Binding-site contacts:
Ligand atom O1P contacts residue ASP121 of chain 1.B at 3.8 Å.
Ligand atom O2P contacts residue SER124 of chain 1.B at 3.7 Å.
Ligand atom O5P contacts residue TYR215 of chain 1.B at 2.9 Å (h-bond).
Ligand atom O6P contacts residue ASN212 of chain 1.B at 3.2 Å (h-bond).
Ligand atom O3 contacts residue ASP121 of chain 1.B at 2.9 Å (salt-bridge).
Ligand atom O3 contacts residue MET248 of chain 1.B at 2.8 Å (h-bond).
Ligand atom O4P contacts residue ASN212 of chain 1.B at 3.8 Å.
Ligand atom O3 contacts residue GLY246 of chain 1.B at 3.9 Å.
Ligand atom P2 contacts residue TYR244 of chain 1.B at 3.7 Å.
Ligand atom O6P contacts residue TYR244 of chain 1.B at 2.4 Å (h-bond).
Ligand atom C1 contacts residue ASP121 of chain 1.B at 3.7 Å.
Ligand atom O6P contacts residue ARG243 of chain 1.A at 3.8 Å.
Ligand atom O4 contacts residue MET248 of chain 1.B at 3.4 Å (h-bond).
Ligand atom C5 contacts residue LYS274 of chain 1.B at 3.7 Å.
Ligand atom P2 contacts residue LYS274 of chain 1.B at 3.9 Å.
Ligand atom C4 contacts residue MET248 of chain 1.B at 3.6 Å (hydrophobic).
Ligand atom O4P contacts residue ARG243 of chain 1.A at 2.8 Å (salt-bridge).
Ligand atom O3P contacts residue GLU97 of chain 1.B at 3.9 Å.
Ligand atom P1 contacts residue TL1 of chain 1.H at 3.9 Å.
Ligand atom C4 contacts residue GLY246 of chain 1.B at 3.7 Å.
Ligand atom O5 contacts residue LYS274 of chain 1.B at 3.0 Å (salt-bridge).
Ligand atom O1 contacts residue LYS274 of chain 1.B at 3.6 Å.
Ligand atom O6P contacts residue TYR264 of chain 1.B at 3.5 Å.
Ligand atom C1 contacts residue GLY122 of chain 1.B at 3.8 Å.
Ligand atom P2 contacts residue TYR264 of chain 1.B at 3.8 Å.
Ligand atom O5P contacts residue TYR264 of chain 1.B at 2.8 Å (h-bond).
Ligand atom C6 contacts residue LYS274 of chain 1.B at 3.8 Å.
Ligand atom O5P contacts residue LYS274 of chain 1.B at 3.8 Å.
Ligand atom O1P contacts residue TL1 of chain 1.H at 3.1 Å.
Ligand atom O3P contacts residue TL1 of chain 1.J at 3.9 Å.
Ligand atom O4 contacts residue PHE262 of chain 1.B at 3.8 Å.
Ligand atom O1P contacts residue SER123 of chain 1.B at 3.6 Å (h-bond).
Ligand atom C3 contacts residue MET248 of chain 1.B at 3.4 Å (hydrophobic).
Ligand atom O3 contacts residue SER247 of chain 1.B at 3.5 Å.
Ligand atom O1P contacts residue GLY122 of chain 1.B at 3.1 Å (h-bond).
Ligand atom C6 contacts residue TYR264 of chain 1.B at 3.9 Å (hydrophobic).
Ligand atom O2P contacts residue SER123 of chain 1.B at 3.9 Å.
Ligand atom O6 contacts residue LYS274 of chain 1.B at 2.9 Å (salt-bridge).
Ligand atom C6 contacts residue TYR244 of chain 1.B at 3.4 Å (hydrophobic).
Ligand atom O6 contacts residue TYR264 of chain 1.B at 3.8 Å.

Sequence of chain 1.A:
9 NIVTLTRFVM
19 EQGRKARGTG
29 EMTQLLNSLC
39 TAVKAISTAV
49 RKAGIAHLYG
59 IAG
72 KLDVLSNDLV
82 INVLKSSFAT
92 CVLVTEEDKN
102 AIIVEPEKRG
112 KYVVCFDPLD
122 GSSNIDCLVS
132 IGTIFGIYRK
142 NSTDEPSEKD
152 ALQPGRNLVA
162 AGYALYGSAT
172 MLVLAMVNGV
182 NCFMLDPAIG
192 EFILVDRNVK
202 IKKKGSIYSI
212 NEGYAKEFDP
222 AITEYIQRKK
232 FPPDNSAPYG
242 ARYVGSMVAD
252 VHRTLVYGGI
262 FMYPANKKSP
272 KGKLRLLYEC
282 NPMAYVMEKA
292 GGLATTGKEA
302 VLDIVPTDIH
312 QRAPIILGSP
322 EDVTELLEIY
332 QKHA

Sequence of chain 1.B:
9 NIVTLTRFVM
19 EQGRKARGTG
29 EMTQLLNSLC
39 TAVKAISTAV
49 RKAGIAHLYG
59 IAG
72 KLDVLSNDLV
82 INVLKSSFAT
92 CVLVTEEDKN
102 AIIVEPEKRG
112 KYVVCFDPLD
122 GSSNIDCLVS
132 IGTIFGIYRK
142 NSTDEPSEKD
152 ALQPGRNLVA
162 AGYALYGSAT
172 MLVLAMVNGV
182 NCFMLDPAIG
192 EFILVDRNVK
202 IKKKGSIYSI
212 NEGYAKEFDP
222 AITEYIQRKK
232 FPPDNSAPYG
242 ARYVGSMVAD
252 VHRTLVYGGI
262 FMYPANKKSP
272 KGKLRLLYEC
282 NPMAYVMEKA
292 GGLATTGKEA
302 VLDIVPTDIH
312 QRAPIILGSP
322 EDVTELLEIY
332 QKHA

The small molecule below binds the protein below.
Small molecule (SMILES): O=P(O)(O)OC[C@@H]1O[C@H](COP(=O)(O)O)[C@@H](O)[C@@H]1O